Binding-site contacts:
Ligand atom C8 contacts residue ALA19 of chain 1.B at 3.6 Å (hydrophobic).
Ligand atom O1B contacts residue LYS17 of chain 1.B at 2.8 Å (salt-bridge).
Ligand atom C5' contacts residue GLY14 of chain 1.B at 3.5 Å.
Ligand atom O3A contacts residue GLY16 of chain 1.B at 3.3 Å (h-bond).
Ligand atom O2' contacts residue VAL30 of chain 1.B at 3.1 Å (h-bond).
Ligand atom O1B contacts residue GLY16 of chain 1.B at 3.1 Å (h-bond).
Ligand atom PG contacts residue MG1 of chain 1.E at 3.4 Å.
Ligand atom O1A contacts residue SER18 of chain 1.B at 3.4 Å (h-bond).
Ligand atom O4' contacts residue LYS118 of chain 1.B at 3.3 Å (salt-bridge).
Ligand atom C8 contacts residue GLY16 of chain 1.B at 3.6 Å.
Ligand atom O6 contacts residue ALA147 of chain 1.B at 2.9 Å (h-bond).
Ligand atom O1A contacts residue GLY16 of chain 1.B at 3.4 Å.
Ligand atom N7 contacts residue ALA147 of chain 1.B at 3.6 Å.
Ligand atom S1G contacts residue PRO35 of chain 1.B at 3.5 Å.
Ligand atom O6 contacts residue LYS118 of chain 1.B at 3.4 Å.
Ligand atom PB contacts residue MG1 of chain 1.E at 3.5 Å.
Ligand atom O6 contacts residue ASP120 of chain 1.B at 3.5 Å (salt-bridge).
Ligand atom O3G contacts residue ALA60 of chain 1.B at 3.5 Å.
Ligand atom O2B contacts residue LYS17 of chain 1.B at 3.6 Å (salt-bridge).
Ligand atom N2 contacts residue ASP120 of chain 1.B at 2.9 Å (salt-bridge).
Ligand atom O2' contacts residue PHE29 of chain 1.B at 3.4 Å.
Ligand atom PB contacts residue LYS17 of chain 1.B at 3.6 Å.
Ligand atom C6 contacts residue ASP120 of chain 1.B at 3.7 Å.
Ligand atom O3B contacts residue GLY14 of chain 1.B at 3.1 Å (h-bond).
Ligand atom O1B contacts residue GLY14 of chain 1.B at 3.6 Å.
Ligand atom N7 contacts residue ASN117 of chain 1.B at 3.2 Å (h-bond).
Ligand atom O1B contacts residue VAL15 of chain 1.B at 3.4 Å (h-bond).
Ligand atom O2B contacts residue SER18 of chain 1.B at 3.1 Å (h-bond).
Ligand atom O2G contacts residue MG1 of chain 1.E at 2.1 Å.
Ligand atom N1 contacts residue ASP120 of chain 1.B at 2.9 Å (salt-bridge).
Ligand atom O3G contacts residue LYS17 of chain 1.B at 2.8 Å (salt-bridge).
Ligand atom O2B contacts residue MG1 of chain 1.E at 2.3 Å.
Ligand atom O6 contacts residue ASN117 of chain 1.B at 3.3 Å (h-bond).
Ligand atom C3' contacts residue ASP31 of chain 1.B at 3.4 Å.
Ligand atom N2 contacts residue LEU121 of chain 1.B at 3.5 Å.
Ligand atom O2' contacts residue ASP31 of chain 1.B at 3.0 Å (salt-bridge).
Ligand atom O3' contacts residue ASP31 of chain 1.B at 2.8 Å (salt-bridge).
Ligand atom O6 contacts residue LYS148 of chain 1.B at 3.5 Å (salt-bridge).
Ligand atom O6 contacts residue SER146 of chain 1.B at 3.5 Å.
Ligand atom O1A contacts residue ALA19 of chain 1.B at 2.9 Å (h-bond).

The small molecule below binds the protein below.
Small molecule (SMILES): Nc1nc2c(ncn2[C@@H]2O[C@H](CO[P](=O)(O)O[P](=O)(O)OP(O)(O)=S)[C@@H](O)[C@H]2O)c(=O)[nH]1

Sequence of chain 1.B:
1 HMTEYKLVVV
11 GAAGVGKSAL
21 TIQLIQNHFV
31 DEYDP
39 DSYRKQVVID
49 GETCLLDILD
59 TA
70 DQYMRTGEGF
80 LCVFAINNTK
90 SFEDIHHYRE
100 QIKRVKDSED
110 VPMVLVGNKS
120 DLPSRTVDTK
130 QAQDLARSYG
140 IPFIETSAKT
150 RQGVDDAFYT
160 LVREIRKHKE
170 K